Sequence of chain 1.B:
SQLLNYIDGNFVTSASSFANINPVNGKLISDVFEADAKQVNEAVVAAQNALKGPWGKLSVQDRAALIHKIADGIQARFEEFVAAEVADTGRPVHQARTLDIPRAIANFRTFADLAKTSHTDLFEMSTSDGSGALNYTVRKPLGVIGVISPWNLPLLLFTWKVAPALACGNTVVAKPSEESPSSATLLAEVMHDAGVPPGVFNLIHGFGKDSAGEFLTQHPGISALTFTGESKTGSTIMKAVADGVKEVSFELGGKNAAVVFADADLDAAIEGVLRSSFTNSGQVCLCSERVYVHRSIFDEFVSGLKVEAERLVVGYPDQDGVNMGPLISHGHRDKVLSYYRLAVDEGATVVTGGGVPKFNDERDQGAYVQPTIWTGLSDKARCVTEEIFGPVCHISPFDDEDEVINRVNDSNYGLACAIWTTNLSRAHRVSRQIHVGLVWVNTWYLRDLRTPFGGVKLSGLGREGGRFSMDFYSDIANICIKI

Binding-site contacts:
Ligand atom OA3 contacts residue ARG120 of chain 1.B at 2.5 Å (salt-bridge).
Ligand atom CA4 contacts residue PHE470 of chain 1.B at 3.6 Å (hydrophobic).
Ligand atom CA1 contacts residue ARG464 of chain 1.B at 3.5 Å.
Ligand atom CA5 contacts residue LEU303 of chain 1.B at 4.2 Å (hydrophobic).
Ligand atom OA3 contacts residue TYR462 of chain 1.B at 2.9 Å (h-bond).
Ligand atom CA6 contacts residue NAD1 of chain 1.H at 2.9 Å.
Ligand atom CA4 contacts residue LEU174 of chain 1.B at 3.8 Å (hydrophobic).
Ligand atom CA5 contacts residue NAD1 of chain 1.H at 4.2 Å.
Ligand atom CA5 contacts residue PHE470 of chain 1.B at 4.2 Å (hydrophobic).
Ligand atom OA4 contacts residue NAD1 of chain 1.H at 3.0 Å (h-bond).
Ligand atom OA1 contacts residue ARG120 of chain 1.B at 2.9 Å (salt-bridge).
Ligand atom OA2 contacts residue TRP177 of chain 1.B at 3.8 Å.
Ligand atom CA1 contacts residue ARG120 of chain 1.B at 3.8 Å.
Ligand atom OA1 contacts residue PHE470 of chain 1.B at 4.3 Å.
Ligand atom OA1 contacts residue TRP177 of chain 1.B at 3.6 Å.
Ligand atom CA2 contacts residue ARG464 of chain 1.B at 3.5 Å.
Ligand atom OA4 contacts residue PHE470 of chain 1.B at 4.3 Å.
Ligand atom CA2 contacts residue PHE470 of chain 1.B at 3.7 Å (hydrophobic).
Ligand atom OA2 contacts residue ARG464 of chain 1.B at 4.2 Å.
Ligand atom CA4 contacts residue TYR462 of chain 1.B at 4.2 Å (hydrophobic).
Ligand atom OA3 contacts residue ARG464 of chain 1.B at 2.9 Å (salt-bridge).
Ligand atom CA1 contacts residue LEU173 of chain 1.B at 4.2 Å (hydrophobic).
Ligand atom CA1 contacts residue PHE470 of chain 1.B at 3.7 Å (hydrophobic).
Ligand atom CA3 contacts residue PHE470 of chain 1.B at 3.7 Å (hydrophobic).
Ligand atom CA3 contacts residue TYR462 of chain 1.B at 2.9 Å (hydrophobic).
Ligand atom CA2 contacts residue ARG120 of chain 1.B at 3.6 Å.
Ligand atom CA6 contacts residue CYS302 of chain 1.B at 3.2 Å (hydrophobic).
Ligand atom CA2 contacts residue TYR462 of chain 1.B at 3.3 Å (hydrophobic).
Ligand atom CA5 contacts residue LEU174 of chain 1.B at 4.1 Å (hydrophobic).
Ligand atom OA2 contacts residue LEU174 of chain 1.B at 3.8 Å.
Ligand atom OA4 contacts residue LEU174 of chain 1.B at 3.6 Å.
Ligand atom OA3 contacts residue LEU173 of chain 1.B at 4.1 Å.
Ligand atom CA5 contacts residue CYS302 of chain 1.B at 3.5 Å (hydrophobic).
Ligand atom CA1 contacts residue LEU174 of chain 1.B at 4.3 Å (hydrophobic).
Ligand atom OA1 contacts residue LEU173 of chain 1.B at 4.3 Å.
Ligand atom CA6 contacts residue LEU174 of chain 1.B at 3.9 Å (hydrophobic).
Ligand atom OA2 contacts residue PHE470 of chain 1.B at 3.6 Å.
Ligand atom OA1 contacts residue ARG464 of chain 1.B at 2.8 Å (salt-bridge).
Ligand atom OA4 contacts residue GLU268 of chain 1.B at 3.8 Å.
Ligand atom CA2 contacts residue LEU173 of chain 1.B at 4.0 Å (hydrophobic).

This small molecule binds to this protein.
Small molecule (SMILES): O=C/C=C/C=C(/O)C(=O)O